Sequence of chain 49.D:
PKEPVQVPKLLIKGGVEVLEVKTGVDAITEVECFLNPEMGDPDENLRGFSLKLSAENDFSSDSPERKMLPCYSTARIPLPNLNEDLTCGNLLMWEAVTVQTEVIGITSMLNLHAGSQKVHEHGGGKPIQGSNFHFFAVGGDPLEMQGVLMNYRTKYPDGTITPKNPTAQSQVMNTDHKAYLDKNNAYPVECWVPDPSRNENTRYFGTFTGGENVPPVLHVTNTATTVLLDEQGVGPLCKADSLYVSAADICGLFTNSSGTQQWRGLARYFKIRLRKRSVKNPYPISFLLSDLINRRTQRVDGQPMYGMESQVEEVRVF

Binding-site contacts:
Ligand atom O8 contacts residue ASN272 of chain 49.C at 3.4 Å (h-bond).
Ligand atom O10 contacts residue PHE75 of chain 49.D at 3.8 Å.
Ligand atom O1B contacts residue LYS68 of chain 49.C at 3.9 Å.
Ligand atom C10 contacts residue ASN272 of chain 49.C at 3.9 Å.
Ligand atom C11 contacts residue PHE75 of chain 49.D at 3.3 Å (hydrophobic).
Ligand atom N5 contacts residue GLN278 of chain 49.C at 3.7 Å.
Ligand atom O7 contacts residue LEU62 of chain 49.C at 4.0 Å.
Ligand atom O9 contacts residue LYS68 of chain 49.C at 2.9 Å (salt-bridge).
Ligand atom C11 contacts residue THR276 of chain 49.C at 3.3 Å.
Ligand atom C5 contacts residue ASN272 of chain 49.C at 4.1 Å.
Ligand atom C9 contacts residue LEU67 of chain 49.C at 4.1 Å (hydrophobic).
Ligand atom C11 contacts residue GLN278 of chain 49.C at 3.5 Å.
Ligand atom C6 contacts residue ASN272 of chain 49.C at 3.7 Å.
Ligand atom O1A contacts residue ASN272 of chain 49.C at 3.6 Å (h-bond).
Ligand atom C11 contacts residue HIS138 of chain 49.B at 3.1 Å.
Ligand atom O1B contacts residue SER274 of chain 49.C at 2.9 Å (h-bond).
Ligand atom C6 contacts residue LYS68 of chain 49.C at 4.2 Å.
Ligand atom O8 contacts residue GLN278 of chain 49.C at 3.4 Å (h-bond).
Ligand atom C1 contacts residue SER274 of chain 49.C at 4.1 Å.
Ligand atom N5 contacts residue ASN272 of chain 49.C at 3.2 Å (h-bond).
Ligand atom C1 contacts residue LYS68 of chain 49.C at 3.6 Å.
Ligand atom C11 contacts residue ASN272 of chain 49.C at 3.6 Å.
Ligand atom C7 contacts residue GLN278 of chain 49.C at 3.8 Å.
Ligand atom C1 contacts residue THR276 of chain 49.C at 3.2 Å.
Ligand atom C11 contacts residue PHE270 of chain 49.C at 3.8 Å (hydrophobic).
Ligand atom O1A contacts residue THR276 of chain 49.C at 2.3 Å (h-bond).
Ligand atom C9 contacts residue LYS68 of chain 49.C at 3.8 Å.
Ligand atom O8 contacts residue LYS68 of chain 49.C at 3.4 Å.
Ligand atom O8 contacts residue THR276 of chain 49.C at 3.6 Å.
Ligand atom C10 contacts residue GLN278 of chain 49.C at 4.0 Å.
Ligand atom C1 contacts residue ASN272 of chain 49.C at 4.1 Å.
Ligand atom C10 contacts residue PHE75 of chain 49.D at 4.1 Å (hydrophobic).
Ligand atom C11 contacts residue PHE65 of chain 49.C at 3.4 Å (hydrophobic).
Ligand atom C11 contacts residue SER274 of chain 49.C at 4.1 Å.
Ligand atom C9 contacts residue GLN278 of chain 49.C at 3.1 Å.
Ligand atom C8 contacts residue GLN278 of chain 49.C at 3.6 Å.
Ligand atom O9 contacts residue GLN278 of chain 49.C at 3.9 Å.
Ligand atom O9 contacts residue LEU67 of chain 49.C at 3.4 Å.
Ligand atom O1B contacts residue THR276 of chain 49.C at 3.5 Å (h-bond).
Ligand atom O1A contacts residue LYS68 of chain 49.C at 2.8 Å.

Sequence of chain 49.C:
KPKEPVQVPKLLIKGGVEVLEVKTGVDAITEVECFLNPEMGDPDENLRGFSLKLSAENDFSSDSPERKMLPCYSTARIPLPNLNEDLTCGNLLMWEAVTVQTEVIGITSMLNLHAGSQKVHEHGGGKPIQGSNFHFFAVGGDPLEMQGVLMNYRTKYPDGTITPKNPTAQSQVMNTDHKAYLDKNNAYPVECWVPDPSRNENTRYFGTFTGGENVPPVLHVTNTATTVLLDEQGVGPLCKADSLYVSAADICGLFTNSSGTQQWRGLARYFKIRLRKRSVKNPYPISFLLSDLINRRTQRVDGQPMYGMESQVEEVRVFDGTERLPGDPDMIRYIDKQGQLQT

The protein below binds the small molecule below.
Small molecule (SMILES): CC(=O)N[C@H]1[C@H]([C@H](O)[C@H](O)CO)O[C@@](O[C@H](CO)[C@@H](O)[C@@H]2O[C@@H](C(=O)O)C[C@H](O)[C@H]2NC(C)=O)(C(=O)O)C[C@@H]1O

Sequence of chain 49.B:
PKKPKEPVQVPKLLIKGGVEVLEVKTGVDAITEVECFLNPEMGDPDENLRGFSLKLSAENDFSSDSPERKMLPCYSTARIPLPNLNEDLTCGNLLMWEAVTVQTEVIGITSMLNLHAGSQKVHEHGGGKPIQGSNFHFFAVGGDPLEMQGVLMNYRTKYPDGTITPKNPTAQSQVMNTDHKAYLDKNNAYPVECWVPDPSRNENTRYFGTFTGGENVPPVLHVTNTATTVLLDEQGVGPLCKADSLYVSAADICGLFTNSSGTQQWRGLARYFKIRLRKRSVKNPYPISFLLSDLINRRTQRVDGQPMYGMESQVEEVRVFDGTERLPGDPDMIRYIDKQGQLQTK